Sequence of chain 1.A:
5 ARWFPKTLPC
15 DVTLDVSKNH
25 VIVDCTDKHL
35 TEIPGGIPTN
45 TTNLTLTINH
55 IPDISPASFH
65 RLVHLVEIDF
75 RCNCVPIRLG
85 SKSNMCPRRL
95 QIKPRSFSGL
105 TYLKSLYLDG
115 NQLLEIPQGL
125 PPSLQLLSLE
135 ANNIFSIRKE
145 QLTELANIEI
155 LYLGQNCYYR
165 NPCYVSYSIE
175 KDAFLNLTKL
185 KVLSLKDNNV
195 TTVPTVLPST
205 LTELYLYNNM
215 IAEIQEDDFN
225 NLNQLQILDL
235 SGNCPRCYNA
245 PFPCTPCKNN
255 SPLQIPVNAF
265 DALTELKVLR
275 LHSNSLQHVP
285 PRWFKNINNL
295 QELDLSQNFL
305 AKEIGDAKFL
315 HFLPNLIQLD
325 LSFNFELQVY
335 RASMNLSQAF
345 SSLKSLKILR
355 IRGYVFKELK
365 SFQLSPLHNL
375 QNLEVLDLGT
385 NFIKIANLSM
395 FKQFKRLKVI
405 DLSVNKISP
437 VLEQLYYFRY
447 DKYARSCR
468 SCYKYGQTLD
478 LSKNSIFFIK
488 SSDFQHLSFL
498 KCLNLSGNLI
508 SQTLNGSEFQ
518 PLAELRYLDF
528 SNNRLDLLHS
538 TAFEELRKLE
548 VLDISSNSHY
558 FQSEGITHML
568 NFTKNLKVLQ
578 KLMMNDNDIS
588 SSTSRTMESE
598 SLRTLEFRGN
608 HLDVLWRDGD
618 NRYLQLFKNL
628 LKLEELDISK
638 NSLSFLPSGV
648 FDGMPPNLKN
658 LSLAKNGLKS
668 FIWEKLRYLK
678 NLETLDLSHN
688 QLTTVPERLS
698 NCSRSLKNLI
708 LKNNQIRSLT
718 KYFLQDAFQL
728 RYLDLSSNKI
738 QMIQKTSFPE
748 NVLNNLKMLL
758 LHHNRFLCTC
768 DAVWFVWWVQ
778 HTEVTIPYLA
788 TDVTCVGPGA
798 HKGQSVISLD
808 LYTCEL

Binding-site contacts:
Ligand atom C3 contacts residue ASP526 of chain 1.A at 3.9 Å.
Ligand atom C6 contacts residue LYS480 of chain 1.A at 3.8 Å.
Ligand atom C2 contacts residue ASN501 of chain 1.A at 2.4 Å.
Ligand atom O5 contacts residue ASN501 of chain 1.A at 2.4 Å (h-bond).
Ligand atom C8 contacts residue CYS469 of chain 1.A at 3.7 Å (hydrophobic).
Ligand atom C5 contacts residue ASN501 of chain 1.A at 3.6 Å.
Ligand atom O7 contacts residue ASN501 of chain 1.A at 4.0 Å.
Ligand atom C5 contacts residue SER479 of chain 1.A at 4.0 Å.
Ligand atom C7 contacts residue SER468 of chain 1.A at 4.0 Å.
Ligand atom C7 contacts residue ASN501 of chain 1.A at 3.6 Å.
Ligand atom C1 contacts residue ASN501 of chain 1.A at 1.4 Å.
Ligand atom O5 contacts residue SER503 of chain 1.A at 4.2 Å.
Ligand atom C1 contacts residue SER479 of chain 1.A at 4.3 Å.
Ligand atom C6 contacts residue SER479 of chain 1.A at 3.5 Å.
Ligand atom N2 contacts residue ASP526 of chain 1.A at 2.9 Å (salt-bridge).
Ligand atom O5 contacts residue ASP477 of chain 1.A at 4.2 Å.
Ligand atom C1 contacts residue SER503 of chain 1.A at 4.1 Å.
Ligand atom N2 contacts residue ASN501 of chain 1.A at 2.9 Å (h-bond).
Ligand atom C3 contacts residue ASN501 of chain 1.A at 3.7 Å.
Ligand atom C5 contacts residue SER503 of chain 1.A at 4.2 Å.
Ligand atom C7 contacts residue CYS469 of chain 1.A at 3.9 Å (hydrophobic).
Ligand atom O6 contacts residue SER407 of chain 1.A at 4.1 Å.
Ligand atom C8 contacts residue SER468 of chain 1.A at 4.2 Å.
Ligand atom C7 contacts residue ASP526 of chain 1.A at 3.8 Å.
Ligand atom O6 contacts residue SER479 of chain 1.A at 3.5 Å (h-bond).
Ligand atom C8 contacts residue TYR524 of chain 1.A at 3.4 Å (hydrophobic).
Ligand atom C4 contacts residue ASN501 of chain 1.A at 4.2 Å.
Ligand atom C8 contacts residue ASP526 of chain 1.A at 3.7 Å.
Ligand atom O5 contacts residue SER479 of chain 1.A at 3.4 Å (h-bond).
Ligand atom C2 contacts residue ASP526 of chain 1.A at 3.6 Å.
Ligand atom O6 contacts residue LYS480 of chain 1.A at 4.2 Å.
Ligand atom O7 contacts residue SER468 of chain 1.A at 3.2 Å.
Ligand atom C1 contacts residue ASP526 of chain 1.A at 3.5 Å.
Ligand atom O7 contacts residue CYS469 of chain 1.A at 3.3 Å (h-bond).

A protein and the small-molecule ligand that binds it are described below.
Small molecule (SMILES): CC(=O)N[C@@H]1[C@@H](O)[C@H](O)[C@@H](CO)O[C@H]1O